Sequence of chain 1.C:
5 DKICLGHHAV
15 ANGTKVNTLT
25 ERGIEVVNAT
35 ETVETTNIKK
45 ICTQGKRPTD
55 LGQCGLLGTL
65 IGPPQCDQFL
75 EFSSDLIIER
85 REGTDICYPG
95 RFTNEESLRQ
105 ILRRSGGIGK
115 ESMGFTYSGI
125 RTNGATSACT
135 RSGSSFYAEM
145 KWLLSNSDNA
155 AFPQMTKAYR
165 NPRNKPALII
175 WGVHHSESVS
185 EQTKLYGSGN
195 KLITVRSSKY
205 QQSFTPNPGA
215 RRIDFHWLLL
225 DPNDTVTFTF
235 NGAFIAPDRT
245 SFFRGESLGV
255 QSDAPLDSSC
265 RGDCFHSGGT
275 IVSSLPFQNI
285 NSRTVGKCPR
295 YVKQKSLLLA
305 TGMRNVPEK

Binding-site contacts:
Ligand atom O5 contacts residue ASN82 of chain 1.F at 2.4 Å (h-bond).
Ligand atom C8 contacts residue ASN79 of chain 1.F at 3.5 Å.
Ligand atom O3 contacts residue GLU72 of chain 1.F at 3.6 Å.
Ligand atom C4 contacts residue ASN82 of chain 1.F at 4.3 Å.
Ligand atom N2 contacts residue GLU72 of chain 1.F at 4.3 Å.
Ligand atom C5 contacts residue ASN82 of chain 1.F at 3.7 Å.
Ligand atom C7 contacts residue ARG108 of chain 1.C at 4.4 Å.
Ligand atom C3 contacts residue ASN82 of chain 1.F at 3.9 Å.
Ligand atom C3 contacts residue GLU72 of chain 1.F at 4.4 Å.
Ligand atom O7 contacts residue ASN82 of chain 1.F at 4.2 Å.
Ligand atom C1 contacts residue ASN82 of chain 1.F at 1.4 Å.
Ligand atom C8 contacts residue GLY78 of chain 1.F at 3.7 Å.
Ligand atom C8 contacts residue GLN75 of chain 1.F at 3.7 Å.
Ligand atom C2 contacts residue ASN82 of chain 1.F at 2.5 Å.
Ligand atom O7 contacts residue ASN79 of chain 1.F at 3.5 Å (h-bond).
Ligand atom C7 contacts residue ASN82 of chain 1.F at 3.8 Å.
Ligand atom C7 contacts residue GLY78 of chain 1.F at 4.5 Å.
Ligand atom O6 contacts residue ARG287 of chain 1.E at 4.3 Å.
Ligand atom C7 contacts residue ASN79 of chain 1.F at 3.8 Å.
Ligand atom C7 contacts residue GLU72 of chain 1.F at 4.3 Å.
Ligand atom N2 contacts residue ASN82 of chain 1.F at 3.0 Å (h-bond).
Ligand atom C8 contacts residue GLU72 of chain 1.F at 4.2 Å.
Ligand atom O7 contacts residue ARG108 of chain 1.C at 3.3 Å (salt-bridge).

Sequence of chain 1.E:
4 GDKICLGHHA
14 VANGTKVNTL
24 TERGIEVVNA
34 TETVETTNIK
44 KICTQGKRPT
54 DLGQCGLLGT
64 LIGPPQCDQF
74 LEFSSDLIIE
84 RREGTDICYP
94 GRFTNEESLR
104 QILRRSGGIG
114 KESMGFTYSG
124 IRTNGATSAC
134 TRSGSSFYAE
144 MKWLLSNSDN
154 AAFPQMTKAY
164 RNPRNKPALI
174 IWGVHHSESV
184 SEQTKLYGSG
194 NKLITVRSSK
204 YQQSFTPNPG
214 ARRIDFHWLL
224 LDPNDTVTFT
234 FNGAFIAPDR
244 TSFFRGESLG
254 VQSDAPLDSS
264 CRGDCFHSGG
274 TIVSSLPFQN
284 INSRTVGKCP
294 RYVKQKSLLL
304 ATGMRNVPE

Sequence of chain 1.F:
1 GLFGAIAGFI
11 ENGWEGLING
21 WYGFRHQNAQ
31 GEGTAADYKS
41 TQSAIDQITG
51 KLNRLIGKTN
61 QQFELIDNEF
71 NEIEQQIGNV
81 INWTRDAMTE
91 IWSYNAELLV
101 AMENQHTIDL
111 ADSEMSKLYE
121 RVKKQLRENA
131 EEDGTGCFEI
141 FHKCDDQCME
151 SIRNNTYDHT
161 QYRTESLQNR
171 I

This small molecule binds to this protein.
Small molecule (SMILES): CC(=O)N[C@@H]1[C@@H](O)[C@H](O)[C@@H](CO)O[C@H]1O